Sequence of chain 1.A:
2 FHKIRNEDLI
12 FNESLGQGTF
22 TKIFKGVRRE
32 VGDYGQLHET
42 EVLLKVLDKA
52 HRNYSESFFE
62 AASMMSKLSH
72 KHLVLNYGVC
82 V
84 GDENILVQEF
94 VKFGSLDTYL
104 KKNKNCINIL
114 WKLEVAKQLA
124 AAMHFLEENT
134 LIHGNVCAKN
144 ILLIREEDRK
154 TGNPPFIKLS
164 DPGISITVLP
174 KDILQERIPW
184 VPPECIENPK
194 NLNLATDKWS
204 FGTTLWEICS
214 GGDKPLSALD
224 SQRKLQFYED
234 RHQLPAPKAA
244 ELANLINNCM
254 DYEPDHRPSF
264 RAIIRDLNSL

Binding-site contacts:
Ligand atom C2 contacts residue VAL94 of chain 1.A at 3.5 Å (hydrophobic).
Ligand atom N2 contacts residue VAL94 of chain 1.A at 2.6 Å (h-bond).
Ligand atom C5 contacts residue LEU44 of chain 1.A at 3.5 Å (hydrophobic).
Ligand atom N9 contacts residue LEU44 of chain 1.A at 3.5 Å.
Ligand atom C8 contacts residue LEU145 of chain 1.A at 3.5 Å (hydrophobic).
Ligand atom C12 contacts residue SER98 of chain 1.A at 4.0 Å.
Ligand atom C22 contacts residue PHE93 of chain 1.A at 3.5 Å (hydrophobic).
Ligand atom C8 contacts residue GLU92 of chain 1.A at 3.6 Å.
Ligand atom C22 contacts residue GLY97 of chain 1.A at 3.3 Å.
Ligand atom C6 contacts residue LEU145 of chain 1.A at 3.8 Å (hydrophobic).
Ligand atom C8 contacts residue GLN91 of chain 1.A at 3.4 Å.
Ligand atom C4 contacts residue VAL94 of chain 1.A at 3.8 Å (hydrophobic).
Ligand atom C14 contacts residue LEU16 of chain 1.A at 3.5 Å (hydrophobic).
Ligand atom N2 contacts residue PHE93 of chain 1.A at 3.3 Å.
Ligand atom N7 contacts residue GLN91 of chain 1.A at 4.0 Å.
Ligand atom N3 contacts residue LEU44 of chain 1.A at 3.9 Å.
Ligand atom C17 contacts residue GLY97 of chain 1.A at 3.5 Å.
Ligand atom C18 contacts residue GLY97 of chain 1.A at 3.7 Å.
Ligand atom N2 contacts residue GLY97 of chain 1.A at 4.0 Å.
Ligand atom C10 contacts residue SER98 of chain 1.A at 3.7 Å.
Ligand atom C13 contacts residue LEU16 of chain 1.A at 3.3 Å (hydrophobic).
Ligand atom C17 contacts residue VAL94 of chain 1.A at 3.3 Å (hydrophobic).
Ligand atom C18 contacts residue LEU16 of chain 1.A at 3.8 Å (hydrophobic).
Ligand atom C21 contacts residue LYS95 of chain 1.A at 3.5 Å.
Ligand atom O6 contacts residue LEU145 of chain 1.A at 3.8 Å.
Ligand atom N9 contacts residue LEU145 of chain 1.A at 3.8 Å.
Ligand atom C5 contacts residue LEU145 of chain 1.A at 3.8 Å (hydrophobic).
Ligand atom C21 contacts residue GLY97 of chain 1.A at 3.7 Å.
Ligand atom N7 contacts residue LEU145 of chain 1.A at 3.5 Å.
Ligand atom C4 contacts residue GLU92 of chain 1.A at 3.7 Å.
Ligand atom C22 contacts residue VAL94 of chain 1.A at 3.1 Å (hydrophobic).
Ligand atom C4 contacts residue LEU44 of chain 1.A at 3.4 Å (hydrophobic).
Ligand atom C22 contacts residue LYS95 of chain 1.A at 3.3 Å.
Ligand atom C17 contacts residue PHE93 of chain 1.A at 3.7 Å (hydrophobic).
Ligand atom N7 contacts residue LEU44 of chain 1.A at 3.7 Å.
Ligand atom C15 contacts residue ILE24 of chain 1.A at 4.0 Å (hydrophobic).
Ligand atom N9 contacts residue GLU92 of chain 1.A at 2.7 Å (salt-bridge).
Ligand atom C8 contacts residue LEU44 of chain 1.A at 3.7 Å (hydrophobic).
Ligand atom N3 contacts residue VAL94 of chain 1.A at 3.1 Å (h-bond).
Ligand atom N9 contacts residue VAL94 of chain 1.A at 3.9 Å.

This small molecule binds to this protein.
Small molecule (SMILES): NS(=O)(=O)c1ccc(Nc2nc(OCC3CCCCC3)c3nc[nH]c3n2)cc1